Binding-site contacts:
Ligand atom O3 contacts residue ILE317 of chain 1.A at 4.2 Å.
Ligand atom C2 contacts residue SER322 of chain 1.C at 4.5 Å.
Ligand atom C2 contacts residue GLU88 of chain 1.A at 3.7 Å.
Ligand atom O3 contacts residue GLU88 of chain 1.C at 3.9 Å.
Ligand atom C1 contacts residue ILE317 of chain 1.C at 3.7 Å (hydrophobic).
Ligand atom C3 contacts residue SER322 of chain 1.C at 4.3 Å.
Ligand atom C1 contacts residue GLY89 of chain 1.A at 4.3 Å.
Ligand atom C3 contacts residue ALA325 of chain 1.A at 3.8 Å (hydrophobic).
Ligand atom O3 contacts residue ALA325 of chain 1.C at 3.9 Å.
Ligand atom O1 contacts residue SER322 of chain 1.C at 2.8 Å (h-bond).
Ligand atom C2 contacts residue ARG321 of chain 1.A at 3.9 Å.
Ligand atom C3 contacts residue SER322 of chain 1.A at 4.3 Å.
Ligand atom C2 contacts residue SER322 of chain 1.A at 4.3 Å.
Ligand atom C1 contacts residue GLU88 of chain 1.A at 3.9 Å.
Ligand atom O1 contacts residue ILE317 of chain 1.C at 4.5 Å.
Ligand atom O1 contacts residue GLU88 of chain 1.A at 3.2 Å.
Ligand atom C3 contacts residue ALA325 of chain 1.C at 3.7 Å (hydrophobic).
Ligand atom O3 contacts residue ARG321 of chain 1.C at 3.8 Å.
Ligand atom O3 contacts residue SER322 of chain 1.C at 4.0 Å.
Ligand atom O1 contacts residue GLY89 of chain 1.A at 3.1 Å (h-bond).
Ligand atom C2 contacts residue ILE317 of chain 1.C at 4.3 Å (hydrophobic).
Ligand atom C2 contacts residue ALA325 of chain 1.A at 3.9 Å (hydrophobic).
Ligand atom C1 contacts residue SER322 of chain 1.C at 3.1 Å.

A protein and the small-molecule ligand that binds it are described below.
Small molecule (SMILES): OCCCO

Sequence of chain 1.C:
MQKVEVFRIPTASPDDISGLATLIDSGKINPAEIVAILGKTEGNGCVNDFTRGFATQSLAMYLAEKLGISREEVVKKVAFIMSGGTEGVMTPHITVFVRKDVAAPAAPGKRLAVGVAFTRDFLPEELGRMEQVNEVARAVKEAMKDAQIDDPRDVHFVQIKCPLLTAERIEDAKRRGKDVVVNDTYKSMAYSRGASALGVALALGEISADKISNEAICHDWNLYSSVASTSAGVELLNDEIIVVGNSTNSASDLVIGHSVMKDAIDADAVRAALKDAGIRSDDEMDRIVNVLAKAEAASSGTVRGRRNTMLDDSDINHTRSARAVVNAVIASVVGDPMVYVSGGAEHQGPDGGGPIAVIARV

Sequence of chain 1.A:
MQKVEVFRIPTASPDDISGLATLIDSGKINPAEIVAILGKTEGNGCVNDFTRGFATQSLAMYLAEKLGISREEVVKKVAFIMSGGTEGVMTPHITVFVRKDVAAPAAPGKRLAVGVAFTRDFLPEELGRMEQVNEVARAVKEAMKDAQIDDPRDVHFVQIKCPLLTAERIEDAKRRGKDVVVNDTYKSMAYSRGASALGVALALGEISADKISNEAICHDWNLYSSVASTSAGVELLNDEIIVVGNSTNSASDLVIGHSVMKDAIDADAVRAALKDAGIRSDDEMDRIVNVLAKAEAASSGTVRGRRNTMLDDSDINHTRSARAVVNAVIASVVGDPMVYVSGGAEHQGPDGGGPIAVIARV